Sequence of chain 1.A:
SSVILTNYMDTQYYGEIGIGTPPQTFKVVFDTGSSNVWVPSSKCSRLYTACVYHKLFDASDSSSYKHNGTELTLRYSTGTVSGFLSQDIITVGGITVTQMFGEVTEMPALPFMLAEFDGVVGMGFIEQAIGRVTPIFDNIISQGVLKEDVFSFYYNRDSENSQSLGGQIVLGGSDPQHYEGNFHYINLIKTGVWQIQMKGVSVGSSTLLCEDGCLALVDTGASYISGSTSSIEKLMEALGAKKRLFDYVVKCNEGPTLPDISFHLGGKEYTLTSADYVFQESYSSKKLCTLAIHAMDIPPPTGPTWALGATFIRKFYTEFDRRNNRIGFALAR

Binding-site contacts:
Ligand atom C5 contacts residue VAL120 of chain 1.A at 3.8 Å (hydrophobic).
Ligand atom C7 contacts residue THR78 of chain 1.A at 3.4 Å.
Ligand atom C6 contacts residue GLY221 of chain 1.A at 3.8 Å.
Ligand atom C13 contacts residue THR11 of chain 1.A at 3.4 Å.
Ligand atom C3 contacts residue TYR76 of chain 1.A at 3.4 Å (hydrophobic).
Ligand atom C5 contacts residue TYR76 of chain 1.A at 3.8 Å (hydrophobic).
Ligand atom C21 contacts residue PRO111 of chain 1.A at 3.7 Å (hydrophobic).
Ligand atom C13 contacts residue TYR13 of chain 1.A at 3.6 Å (hydrophobic).
Ligand atom C3 contacts residue GLY221 of chain 1.A at 3.8 Å.
Ligand atom C11 contacts residue GLY221 of chain 1.A at 3.8 Å.
Ligand atom N3 contacts residue THR78 of chain 1.A at 3.2 Å (h-bond).
Ligand atom C3 contacts residue ASP31 of chain 1.A at 3.5 Å.
Ligand atom C17 contacts residue GLY221 of chain 1.A at 3.5 Å.
Ligand atom N2 contacts residue TYR76 of chain 1.A at 3.5 Å.
Ligand atom O4 contacts residue GLN12 of chain 1.A at 3.4 Å.
Ligand atom C19 contacts residue THR220 of chain 1.A at 3.1 Å.
Ligand atom C8 contacts residue THR78 of chain 1.A at 3.5 Å.
Ligand atom C4 contacts residue GLY221 of chain 1.A at 3.8 Å.
Ligand atom C13 contacts residue VAL29 of chain 1.A at 3.7 Å (hydrophobic).
Ligand atom C20 contacts residue PRO111 of chain 1.A at 3.8 Å (hydrophobic).
Ligand atom C6 contacts residue VAL120 of chain 1.A at 3.7 Å (hydrophobic).
Ligand atom N3 contacts residue SER77 of chain 1.A at 3.1 Å (h-bond).
Ligand atom N6 contacts residue THR11 of chain 1.A at 3.7 Å.
Ligand atom N6 contacts residue GLY221 of chain 1.A at 2.9 Å (h-bond).
Ligand atom N4 contacts residue ASP219 of chain 1.A at 3.0 Å (salt-bridge).
Ligand atom O1 contacts residue THR11 of chain 1.A at 3.4 Å (h-bond).
Ligand atom C12 contacts residue THR78 of chain 1.A at 3.7 Å.
Ligand atom C5 contacts residue ASP31 of chain 1.A at 3.6 Å.
Ligand atom O1 contacts residue GLN12 of chain 1.A at 3.0 Å.
Ligand atom N4 contacts residue GLY33 of chain 1.A at 3.5 Å.
Ligand atom O1 contacts residue TYR13 of chain 1.A at 2.6 Å (h-bond).
Ligand atom C20 contacts residue ALA115 of chain 1.A at 3.6 Å (hydrophobic).
Ligand atom O3 contacts residue PRO111 of chain 1.A at 3.8 Å.
Ligand atom N2 contacts residue ASP31 of chain 1.A at 2.5 Å (salt-bridge).
Ligand atom O1 contacts residue VAL29 of chain 1.A at 3.6 Å.
Ligand atom C2 contacts residue ASP219 of chain 1.A at 3.7 Å.
Ligand atom C2 contacts residue ASP31 of chain 1.A at 3.3 Å.
Ligand atom N4 contacts residue ASP31 of chain 1.A at 3.0 Å (salt-bridge).
Ligand atom C16 contacts residue SER223 of chain 1.A at 3.3 Å.
Ligand atom C6 contacts residue VAL29 of chain 1.A at 3.7 Å (hydrophobic).

The protein below binds the small molecule below.
Small molecule (SMILES): CCc1nc(N)nc(N)c1-c1ccc2c(c1)N(CCNC(C)=O)C(=O)C(C)(C)O2